Binding-site contacts:
Ligand atom C1 contacts residue ASN359 of chain 1.A at 1.5 Å.
Ligand atom C7 contacts residue ASP264 of chain 1.A at 3.8 Å.
Ligand atom C1 contacts residue SER361 of chain 1.A at 3.5 Å.
Ligand atom O7 contacts residue ASN359 of chain 1.A at 3.8 Å.
Ligand atom O7 contacts residue ASN263 of chain 1.A at 3.5 Å.
Ligand atom C7 contacts residue ASN359 of chain 1.A at 3.5 Å.
Ligand atom C8 contacts residue SER361 of chain 1.A at 4.1 Å.
Ligand atom C7 contacts residue ASN263 of chain 1.A at 4.0 Å.
Ligand atom N2 contacts residue SER361 of chain 1.A at 3.0 Å (h-bond).
Ligand atom C1 contacts residue HIS363 of chain 1.A at 3.8 Å.
Ligand atom O7 contacts residue PRO261 of chain 1.A at 4.4 Å.
Ligand atom C3 contacts residue ASN359 of chain 1.A at 3.8 Å.
Ligand atom O5 contacts residue TYR332 of chain 1.A at 4.2 Å.
Ligand atom O7 contacts residue TYR262 of chain 1.A at 3.7 Å.
Ligand atom N2 contacts residue ASN359 of chain 1.A at 2.9 Å (h-bond).
Ligand atom C7 contacts residue SER361 of chain 1.A at 4.1 Å.
Ligand atom O7 contacts residue ASP264 of chain 1.A at 2.9 Å (salt-bridge).
Ligand atom C8 contacts residue ALA360 of chain 1.A at 4.0 Å (hydrophobic).
Ligand atom C2 contacts residue ASN359 of chain 1.A at 2.5 Å.
Ligand atom C8 contacts residue TYR262 of chain 1.A at 4.0 Å (hydrophobic).
Ligand atom C5 contacts residue HIS363 of chain 1.A at 3.9 Å.
Ligand atom O5 contacts residue ASN359 of chain 1.A at 2.3 Å (h-bond).
Ligand atom C3 contacts residue SER361 of chain 1.A at 3.8 Å.
Ligand atom C7 contacts residue TYR262 of chain 1.A at 3.9 Å (hydrophobic).
Ligand atom O3 contacts residue ASP264 of chain 1.A at 4.3 Å.
Ligand atom O6 contacts residue HIS363 of chain 1.A at 4.0 Å.
Ligand atom C5 contacts residue ASN359 of chain 1.A at 3.6 Å.
Ligand atom O5 contacts residue HIS363 of chain 1.A at 3.6 Å.
Ligand atom C6 contacts residue HIS363 of chain 1.A at 3.5 Å.
Ligand atom C4 contacts residue ASN359 of chain 1.A at 4.2 Å.
Ligand atom C2 contacts residue SER361 of chain 1.A at 3.6 Å.
Ligand atom C8 contacts residue ASN263 of chain 1.A at 3.5 Å.
Ligand atom C8 contacts residue ASP264 of chain 1.A at 4.2 Å.

Sequence of chain 1.A:
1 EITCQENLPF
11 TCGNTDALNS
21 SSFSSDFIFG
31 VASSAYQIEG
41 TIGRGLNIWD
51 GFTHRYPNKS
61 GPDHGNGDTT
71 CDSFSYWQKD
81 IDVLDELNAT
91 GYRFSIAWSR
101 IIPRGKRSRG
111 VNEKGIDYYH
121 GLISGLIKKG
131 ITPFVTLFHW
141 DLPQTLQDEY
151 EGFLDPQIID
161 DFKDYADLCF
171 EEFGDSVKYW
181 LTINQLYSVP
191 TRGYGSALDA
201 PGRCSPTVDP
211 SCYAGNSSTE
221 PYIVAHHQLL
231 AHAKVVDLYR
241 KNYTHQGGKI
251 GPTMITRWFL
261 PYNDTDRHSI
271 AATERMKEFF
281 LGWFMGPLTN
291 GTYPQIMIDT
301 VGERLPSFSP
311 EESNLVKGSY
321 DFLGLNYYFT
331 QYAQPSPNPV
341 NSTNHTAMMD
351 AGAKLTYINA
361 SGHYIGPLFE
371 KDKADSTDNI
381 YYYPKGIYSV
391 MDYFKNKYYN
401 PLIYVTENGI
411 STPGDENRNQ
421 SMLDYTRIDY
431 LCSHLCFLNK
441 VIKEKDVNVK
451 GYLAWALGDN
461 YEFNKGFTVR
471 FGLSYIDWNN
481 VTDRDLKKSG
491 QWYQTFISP

A protein and the small-molecule ligand that binds it are described below.
Small molecule (SMILES): CC(=O)N[C@H]1[C@H](O[C@H]2[C@H](O)[C@@H](NC(C)=O)CO[C@@H]2CO)O[C@H](CO)[C@@H](O)[C@@H]1O